Sequence of chain 1.A:
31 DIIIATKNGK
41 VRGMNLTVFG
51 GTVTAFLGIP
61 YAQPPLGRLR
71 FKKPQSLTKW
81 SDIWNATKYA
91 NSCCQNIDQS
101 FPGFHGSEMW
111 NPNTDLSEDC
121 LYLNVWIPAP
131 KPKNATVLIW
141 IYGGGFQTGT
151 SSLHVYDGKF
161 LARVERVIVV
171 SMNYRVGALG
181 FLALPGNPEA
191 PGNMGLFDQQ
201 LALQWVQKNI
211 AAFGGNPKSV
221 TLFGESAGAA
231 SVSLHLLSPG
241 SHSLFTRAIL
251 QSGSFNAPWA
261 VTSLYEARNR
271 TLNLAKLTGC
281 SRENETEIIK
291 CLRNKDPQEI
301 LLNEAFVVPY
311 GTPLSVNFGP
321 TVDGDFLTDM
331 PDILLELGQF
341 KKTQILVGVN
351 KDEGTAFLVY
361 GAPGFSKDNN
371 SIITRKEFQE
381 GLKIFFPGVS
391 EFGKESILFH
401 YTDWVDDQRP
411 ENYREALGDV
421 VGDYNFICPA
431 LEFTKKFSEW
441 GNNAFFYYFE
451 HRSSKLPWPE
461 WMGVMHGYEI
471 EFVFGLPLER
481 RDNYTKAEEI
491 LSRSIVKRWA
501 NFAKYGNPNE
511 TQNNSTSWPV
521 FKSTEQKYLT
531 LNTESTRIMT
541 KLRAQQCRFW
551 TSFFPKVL

This protein binds this small molecule.
Small molecule (SMILES): CC(=O)N[C@H]1[C@H](O[C@H]2[C@H](O)[C@@H](NC(C)=O)CO[C@@H]2CO)O[C@H](CO)[C@@H](O)[C@@H]1O

Binding-site contacts:
Ligand atom C4 contacts residue TYR505 of chain 1.A at 4.4 Å (hydrophobic).
Ligand atom C7 contacts residue ASN509 of chain 1.A at 3.8 Å.
Ligand atom C1 contacts residue ASN509 of chain 1.A at 1.4 Å.
Ligand atom C8 contacts residue ASN501 of chain 1.A at 4.0 Å.
Ligand atom O7 contacts residue GLN512 of chain 1.A at 3.6 Å.
Ligand atom O5 contacts residue ASN507 of chain 1.A at 4.1 Å.
Ligand atom O7 contacts residue THR511 of chain 1.A at 3.8 Å.
Ligand atom C7 contacts residue GLU510 of chain 1.A at 3.6 Å.
Ligand atom C5 contacts residue TYR505 of chain 1.A at 4.1 Å (hydrophobic).
Ligand atom O6 contacts residue TYR505 of chain 1.A at 3.9 Å.
Ligand atom N2 contacts residue TYR505 of chain 1.A at 4.4 Å.
Ligand atom C7 contacts residue ASN501 of chain 1.A at 4.4 Å.
Ligand atom C5 contacts residue ASN509 of chain 1.A at 3.3 Å.
Ligand atom O5 contacts residue TYR505 of chain 1.A at 3.6 Å.
Ligand atom O3 contacts residue TYR505 of chain 1.A at 4.3 Å.
Ligand atom C4 contacts residue ASN509 of chain 1.A at 4.1 Å.
Ligand atom O7 contacts residue GLU510 of chain 1.A at 3.7 Å.
Ligand atom C6 contacts residue ASN509 of chain 1.A at 4.2 Å.
Ligand atom O6 contacts residue ASN507 of chain 1.A at 4.2 Å.
Ligand atom C3 contacts residue TYR505 of chain 1.A at 3.9 Å (hydrophobic).
Ligand atom O7 contacts residue TYR505 of chain 1.A at 4.3 Å.
Ligand atom N2 contacts residue ASN501 of chain 1.A at 4.4 Å.
Ligand atom C1 contacts residue TYR505 of chain 1.A at 4.3 Å (hydrophobic).
Ligand atom C2 contacts residue ASN509 of chain 1.A at 2.8 Å.
Ligand atom C6 contacts residue TYR505 of chain 1.A at 4.0 Å (hydrophobic).
Ligand atom O4 contacts residue TYR505 of chain 1.A at 3.7 Å.
Ligand atom O5 contacts residue ASN509 of chain 1.A at 1.9 Å (h-bond).
Ligand atom C8 contacts residue GLU510 of chain 1.A at 3.1 Å.
Ligand atom O7 contacts residue ASN509 of chain 1.A at 3.7 Å.
Ligand atom C3 contacts residue ASN509 of chain 1.A at 3.9 Å.
Ligand atom N2 contacts residue ASN509 of chain 1.A at 3.4 Å (h-bond).
Ligand atom C6 contacts residue ASN507 of chain 1.A at 4.4 Å.